The protein below binds the small molecule below.
Small molecule (SMILES): CSCC[C@H](NC(C)=O)C(=O)N[C@@H](CCC(=O)O)C(=O)N[C@@H](CCC(=O)O)C(=O)N[C@H](C(=O)N[C@@H](Cc1ccccc1)C(=O)O)C(C)C

Sequence of chain 1.A:
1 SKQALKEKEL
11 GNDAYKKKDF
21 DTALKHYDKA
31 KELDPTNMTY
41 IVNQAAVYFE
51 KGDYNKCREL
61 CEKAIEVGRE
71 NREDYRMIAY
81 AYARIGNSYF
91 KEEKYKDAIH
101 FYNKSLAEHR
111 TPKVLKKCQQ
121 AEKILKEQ

Binding-site contacts:
Ligand atom N contacts residue TYR15 of chain 1.A at 3.2 Å (h-bond).
Ligand atom CG2 contacts residue ASN12 of chain 1.A at 3.5 Å.
Ligand atom OE2 contacts residue PHE49 of chain 1.A at 3.6 Å.
Ligand atom OXT contacts residue THR39 of chain 1.A at 3.7 Å.
Ligand atom OE1 contacts residue ASN87 of chain 1.A at 3.4 Å (h-bond).
Ligand atom CB contacts residue ASN43 of chain 1.A at 3.7 Å.
Ligand atom OXT contacts residue LYS8 of chain 1.A at 3.3 Å.
Ligand atom CG contacts residue PHE49 of chain 1.A at 3.4 Å (hydrophobic).
Ligand atom OXT contacts residue ASN12 of chain 1.A at 3.0 Å (h-bond).
Ligand atom SD contacts residue LYS18 of chain 1.A at 3.4 Å (salt-bridge).
Ligand atom C contacts residue ARG84 of chain 1.A at 3.7 Å.
Ligand atom CA contacts residue ASN43 of chain 1.A at 3.5 Å.
Ligand atom OE1 contacts residue ARG84 of chain 1.A at 3.0 Å (salt-bridge).
Ligand atom C contacts residue TYR15 of chain 1.A at 3.4 Å (hydrophobic).
Ligand atom C contacts residue ASN43 of chain 1.A at 3.8 Å.
Ligand atom OE2 contacts residue LYS113 of chain 1.A at 2.6 Å (salt-bridge).
Ligand atom CE1 contacts residue TYR80 of chain 1.A at 3.7 Å (hydrophobic).
Ligand atom CA contacts residue GLU50 of chain 1.A at 3.5 Å.
Ligand atom CB contacts residue ASN12 of chain 1.A at 3.5 Å.
Ligand atom CG contacts residue GLU50 of chain 1.A at 3.7 Å.
Ligand atom O contacts residue ARG84 of chain 1.A at 2.6 Å (salt-bridge).
Ligand atom OE2 contacts residue ASN87 of chain 1.A at 3.4 Å (h-bond).
Ligand atom CE contacts residue TYR15 of chain 1.A at 3.5 Å (hydrophobic).
Ligand atom CG1 contacts residue TYR27 of chain 1.A at 3.7 Å (hydrophobic).
Ligand atom O contacts residue LYS8 of chain 1.A at 2.9 Å (salt-bridge).
Ligand atom N contacts residue ASN43 of chain 1.A at 3.0 Å (h-bond).
Ligand atom OXT contacts residue ASN43 of chain 1.A at 2.8 Å (h-bond).
Ligand atom CD contacts residue LYS113 of chain 1.A at 3.7 Å.
Ligand atom C contacts residue LYS8 of chain 1.A at 3.7 Å.
Ligand atom CG1 contacts residue TYR15 of chain 1.A at 3.5 Å (hydrophobic).
Ligand atom CE2 contacts residue TYR80 of chain 1.A at 3.8 Å (hydrophobic).
Ligand atom CB contacts residue ARG84 of chain 1.A at 3.4 Å.
Ligand atom CA contacts residue TYR15 of chain 1.A at 3.5 Å (hydrophobic).
Ligand atom CB contacts residue TYR15 of chain 1.A at 3.5 Å (hydrophobic).
Ligand atom O contacts residue TYR15 of chain 1.A at 2.6 Å (h-bond).
Ligand atom N contacts residue GLU50 of chain 1.A at 3.2 Å (salt-bridge).
Ligand atom N contacts residue ARG84 of chain 1.A at 3.5 Å (salt-bridge).
Ligand atom CZ contacts residue TYR80 of chain 1.A at 3.4 Å (hydrophobic).
Ligand atom CD contacts residue ASN87 of chain 1.A at 3.8 Å.
Ligand atom CB contacts residue TYR15 of chain 1.A at 3.4 Å (hydrophobic).